Binding-site contacts:
Ligand atom O1A contacts residue GLY416 of chain 1.L at 3.2 Å (h-bond).
Ligand atom O1A contacts residue SER418 of chain 1.L at 2.2 Å (h-bond).
Ligand atom C2 contacts residue GLY420 of chain 1.L at 4.5 Å.
Ligand atom O8 contacts residue VAL419 of chain 1.L at 3.7 Å.
Ligand atom C2 contacts residue SER421 of chain 1.L at 4.3 Å.
Ligand atom O1A contacts residue SER415 of chain 1.L at 3.5 Å (h-bond).
Ligand atom C3 contacts residue GLY420 of chain 1.L at 3.4 Å.
Ligand atom O1B contacts residue SER415 of chain 1.L at 3.5 Å (h-bond).
Ligand atom O1B contacts residue SER412 of chain 1.L at 4.2 Å.
Ligand atom C5 contacts residue VAL419 of chain 1.L at 4.5 Å (hydrophobic).
Ligand atom C6 contacts residue SER418 of chain 1.L at 3.5 Å.
Ligand atom C3 contacts residue SER421 of chain 1.L at 3.9 Å.
Ligand atom O4 contacts residue SER418 of chain 1.L at 4.2 Å.
Ligand atom C1 contacts residue SER418 of chain 1.L at 1.6 Å.
Ligand atom O1B contacts residue ARG413 of chain 1.L at 2.9 Å (salt-bridge).
Ligand atom C7 contacts residue ARG413 of chain 1.L at 4.4 Å.
Ligand atom C8 contacts residue VAL419 of chain 1.L at 4.3 Å (hydrophobic).
Ligand atom C1 contacts residue ARG413 of chain 1.L at 4.1 Å.
Ligand atom O1A contacts residue SER421 of chain 1.L at 3.6 Å.
Ligand atom C1 contacts residue GLY416 of chain 1.L at 4.4 Å.
Ligand atom O1A contacts residue PHE417 of chain 1.L at 4.4 Å.
Ligand atom C3 contacts residue SER418 of chain 1.L at 2.8 Å.
Ligand atom C9 contacts residue ARG413 of chain 1.L at 3.3 Å.
Ligand atom C2 contacts residue SER418 of chain 1.L at 1.4 Å.
Ligand atom C5 contacts residue SER418 of chain 1.L at 4.3 Å.
Ligand atom C3 contacts residue VAL419 of chain 1.L at 3.7 Å (hydrophobic).
Ligand atom O1B contacts residue SER418 of chain 1.L at 2.4 Å (h-bond).
Ligand atom O6 contacts residue SER418 of chain 1.L at 2.3 Å (h-bond).
Ligand atom C4 contacts residue SER418 of chain 1.L at 3.9 Å.
Ligand atom C6 contacts residue VAL419 of chain 1.L at 3.6 Å (hydrophobic).
Ligand atom C4 contacts residue GLY420 of chain 1.L at 4.1 Å.
Ligand atom O8 contacts residue SER418 of chain 1.L at 3.3 Å.
Ligand atom C1 contacts residue SER415 of chain 1.L at 3.8 Å.
Ligand atom C1 contacts residue SER421 of chain 1.L at 4.4 Å.
Ligand atom O6 contacts residue VAL419 of chain 1.L at 3.8 Å.
Ligand atom C2 contacts residue VAL419 of chain 1.L at 3.5 Å (hydrophobic).
Ligand atom C8 contacts residue ARG413 of chain 1.L at 4.5 Å.

Sequence of chain 1.L:
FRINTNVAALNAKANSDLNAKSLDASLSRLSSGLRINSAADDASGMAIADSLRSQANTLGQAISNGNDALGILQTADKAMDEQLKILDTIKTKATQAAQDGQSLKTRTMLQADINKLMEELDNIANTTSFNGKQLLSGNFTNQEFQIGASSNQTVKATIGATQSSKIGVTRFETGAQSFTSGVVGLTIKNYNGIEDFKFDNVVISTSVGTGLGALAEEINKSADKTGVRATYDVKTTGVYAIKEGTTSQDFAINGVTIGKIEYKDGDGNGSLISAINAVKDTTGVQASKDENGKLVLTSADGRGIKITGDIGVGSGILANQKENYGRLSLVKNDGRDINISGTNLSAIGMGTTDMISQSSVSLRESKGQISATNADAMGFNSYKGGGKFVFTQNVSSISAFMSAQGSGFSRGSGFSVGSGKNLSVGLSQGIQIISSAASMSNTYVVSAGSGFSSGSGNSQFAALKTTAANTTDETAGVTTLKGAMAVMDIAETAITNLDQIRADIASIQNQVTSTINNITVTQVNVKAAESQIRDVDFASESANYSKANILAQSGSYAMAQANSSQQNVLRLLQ

A small-molecule ligand and the protein it binds are described below.
Small molecule (SMILES): C[C@H](O)[C@H](N)[C@@H]1O[C@](O)(C(=O)O)C[C@H](O)[C@@H]1N